Sequence of chain 1.A:
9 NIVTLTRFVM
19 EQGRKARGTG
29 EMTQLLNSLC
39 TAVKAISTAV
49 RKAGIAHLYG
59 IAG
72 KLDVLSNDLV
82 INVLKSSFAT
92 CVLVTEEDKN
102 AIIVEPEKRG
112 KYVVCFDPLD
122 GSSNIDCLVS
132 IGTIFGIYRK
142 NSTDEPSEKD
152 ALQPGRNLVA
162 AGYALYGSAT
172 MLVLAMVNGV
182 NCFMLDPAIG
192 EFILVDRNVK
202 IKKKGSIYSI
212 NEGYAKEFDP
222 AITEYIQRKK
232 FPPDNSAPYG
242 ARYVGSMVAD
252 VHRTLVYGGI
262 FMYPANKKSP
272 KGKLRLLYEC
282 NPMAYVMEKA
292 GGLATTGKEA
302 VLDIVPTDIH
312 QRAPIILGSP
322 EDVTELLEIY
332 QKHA

Binding-site contacts:
Ligand atom C5 contacts residue LYS274 of chain 1.A at 3.6 Å.
Ligand atom C6 contacts residue LYS274 of chain 1.A at 3.8 Å.
Ligand atom C6 contacts residue TYR264 of chain 1.A at 3.9 Å (hydrophobic).
Ligand atom O5P contacts residue ARG243 of chain 1.B at 3.6 Å (salt-bridge).
Ligand atom P2 contacts residue TYR264 of chain 1.A at 3.6 Å.
Ligand atom O1P contacts residue ASP121 of chain 1.A at 2.8 Å (salt-bridge).
Ligand atom O5P contacts residue ASN212 of chain 1.A at 2.9 Å (h-bond).
Ligand atom C3 contacts residue MET248 of chain 1.A at 3.6 Å (hydrophobic).
Ligand atom P2 contacts residue ASN212 of chain 1.A at 3.6 Å.
Ligand atom O3P contacts residue GLU97 of chain 1.A at 3.6 Å.
Ligand atom C6 contacts residue TYR244 of chain 1.A at 3.5 Å (hydrophobic).
Ligand atom O4P contacts residue ARG243 of chain 1.B at 2.7 Å (salt-bridge).
Ligand atom O3 contacts residue MET248 of chain 1.A at 2.9 Å (h-bond).
Ligand atom O4 contacts residue MET248 of chain 1.A at 3.3 Å (h-bond).
Ligand atom C1 contacts residue ASP121 of chain 1.A at 3.6 Å.
Ligand atom C4 contacts residue MET248 of chain 1.A at 3.7 Å (hydrophobic).
Ligand atom O6 contacts residue LYS274 of chain 1.A at 3.0 Å (salt-bridge).
Ligand atom O3 contacts residue ASP121 of chain 1.A at 2.8 Å (salt-bridge).
Ligand atom P2 contacts residue ARG243 of chain 1.B at 3.8 Å.
Ligand atom O1P contacts residue MN1 of chain 1.C at 2.4 Å.
Ligand atom O3P contacts residue MN1 of chain 1.C at 2.9 Å.
Ligand atom O6P contacts residue TYR215 of chain 1.A at 2.8 Å (h-bond).
Ligand atom C6 contacts residue GLY246 of chain 1.A at 3.8 Å.
Ligand atom O3 contacts residue SER247 of chain 1.A at 3.7 Å.
Ligand atom C4 contacts residue GLY246 of chain 1.A at 3.5 Å.
Ligand atom C2 contacts residue LYS274 of chain 1.A at 3.8 Å.
Ligand atom O1P contacts residue GLY122 of chain 1.A at 2.9 Å (h-bond).
Ligand atom P2 contacts residue TYR215 of chain 1.A at 3.9 Å.
Ligand atom O6P contacts residue ASN212 of chain 1.A at 3.8 Å.
Ligand atom P2 contacts residue TYR244 of chain 1.A at 3.7 Å.
Ligand atom O5P contacts residue TYR244 of chain 1.A at 2.5 Å (h-bond).
Ligand atom O6 contacts residue TYR264 of chain 1.A at 3.5 Å.
Ligand atom O4P contacts residue ASN212 of chain 1.A at 3.8 Å.
Ligand atom O3P contacts residue ARG276 of chain 1.A at 3.1 Å (salt-bridge).
Ligand atom P1 contacts residue MN1 of chain 1.C at 3.2 Å.
Ligand atom O6P contacts residue TYR264 of chain 1.A at 2.5 Å (h-bond).
Ligand atom O5P contacts residue TYR264 of chain 1.A at 3.8 Å.
Ligand atom O5 contacts residue LYS274 of chain 1.A at 2.8 Å (salt-bridge).
Ligand atom C1 contacts residue GLY122 of chain 1.A at 3.8 Å.
Ligand atom O1 contacts residue LYS274 of chain 1.A at 3.6 Å.

Sequence of chain 1.B:
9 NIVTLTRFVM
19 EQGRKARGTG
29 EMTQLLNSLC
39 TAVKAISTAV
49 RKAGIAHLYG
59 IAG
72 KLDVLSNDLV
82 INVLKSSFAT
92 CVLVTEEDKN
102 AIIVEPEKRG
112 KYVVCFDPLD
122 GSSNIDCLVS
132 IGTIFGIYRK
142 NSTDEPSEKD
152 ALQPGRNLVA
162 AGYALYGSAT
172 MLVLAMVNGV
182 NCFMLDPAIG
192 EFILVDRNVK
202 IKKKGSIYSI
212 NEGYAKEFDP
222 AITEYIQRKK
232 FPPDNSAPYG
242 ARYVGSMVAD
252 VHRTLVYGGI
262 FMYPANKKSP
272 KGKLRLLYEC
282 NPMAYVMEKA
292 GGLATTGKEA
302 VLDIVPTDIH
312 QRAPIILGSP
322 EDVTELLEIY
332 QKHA

The protein below binds the small molecule below.
Small molecule (SMILES): O=P(O)(O)OC[C@@H]1O[C@H](COP(=O)(O)O)[C@@H](O)[C@@H]1O